Binding-site contacts:
Ligand atom CAK contacts residue LEU167 of chain 1.A at 3.5 Å (hydrophobic).
Ligand atom CBD contacts residue THR163 of chain 1.A at 3.7 Å.
Ligand atom CBI contacts residue LYS54 of chain 1.A at 3.8 Å.
Ligand atom NAB contacts residue GLN100 of chain 1.A at 3.1 Å (h-bond).
Ligand atom CAP contacts residue ARG150 of chain 1.A at 3.7 Å.
Ligand atom CAO contacts residue GLY28 of chain 1.A at 3.8 Å.
Ligand atom CAO contacts residue VAL35 of chain 1.A at 3.3 Å (hydrophobic).
Ligand atom CAT contacts residue LYS54 of chain 1.A at 3.5 Å.
Ligand atom N1 contacts residue MET102 of chain 1.A at 3.2 Å (h-bond).
Ligand atom CLA contacts residue LYS54 of chain 1.A at 3.6 Å.
Ligand atom CAQ contacts residue CYS106 of chain 1.A at 2.8 Å (hydrophobic).
Ligand atom CAK contacts residue ASP164 of chain 1.A at 3.8 Å.
Ligand atom C5 contacts residue LEU153 of chain 1.A at 3.8 Å (hydrophobic).
Ligand atom N1 contacts residue LEU101 of chain 1.A at 3.8 Å.
Ligand atom CLA contacts residue ALA52 of chain 1.A at 2.7 Å.
Ligand atom CAJ contacts residue THR163 of chain 1.A at 3.7 Å.
Ligand atom CAA contacts residue ARG85 of chain 1.A at 3.1 Å.
Ligand atom NAB contacts residue ALA52 of chain 1.A at 2.9 Å.
Ligand atom CAA contacts residue MET99 of chain 1.A at 3.5 Å (hydrophobic).
Ligand atom C2 contacts residue GLY105 of chain 1.A at 3.6 Å.
Ligand atom CAA contacts residue LEU86 of chain 1.A at 3.4 Å (hydrophobic).
Ligand atom CAM contacts residue LYS54 of chain 1.A at 3.7 Å.
Ligand atom OBA contacts residue LYS54 of chain 1.A at 3.6 Å.
Ligand atom CAN contacts residue ALA52 of chain 1.A at 3.6 Å (hydrophobic).
Ligand atom CAH contacts residue ASP164 of chain 1.A at 3.4 Å.
Ligand atom CAS contacts residue VAL35 of chain 1.A at 3.8 Å (hydrophobic).
Ligand atom CAP contacts residue ASP109 of chain 1.A at 3.3 Å.
Ligand atom CLA contacts residue ILE53 of chain 1.A at 3.7 Å.
Ligand atom C6 contacts residue MET99 of chain 1.A at 3.8 Å (hydrophobic).
Ligand atom CAO contacts residue LEU27 of chain 1.A at 3.8 Å (hydrophobic).
Ligand atom CLA contacts residue LEU97 of chain 1.A at 3.2 Å.
Ligand atom C6 contacts residue ALA52 of chain 1.A at 3.6 Å (hydrophobic).
Ligand atom N3 contacts residue GLY105 of chain 1.A at 3.4 Å.
Ligand atom CAQ contacts residue ARG150 of chain 1.A at 3.6 Å.
Ligand atom CBF contacts residue MET99 of chain 1.A at 3.6 Å (hydrophobic).
Ligand atom NAB contacts residue MET99 of chain 1.A at 3.0 Å.
Ligand atom C2 contacts residue MET102 of chain 1.A at 3.0 Å (hydrophobic).
Ligand atom CAP contacts residue CYS106 of chain 1.A at 1.8 Å (hydrophobic).
Ligand atom CLA contacts residue MET99 of chain 1.A at 3.6 Å.
Ligand atom CAS contacts residue GLY28 of chain 1.A at 3.3 Å.

Sequence of chain 1.A:
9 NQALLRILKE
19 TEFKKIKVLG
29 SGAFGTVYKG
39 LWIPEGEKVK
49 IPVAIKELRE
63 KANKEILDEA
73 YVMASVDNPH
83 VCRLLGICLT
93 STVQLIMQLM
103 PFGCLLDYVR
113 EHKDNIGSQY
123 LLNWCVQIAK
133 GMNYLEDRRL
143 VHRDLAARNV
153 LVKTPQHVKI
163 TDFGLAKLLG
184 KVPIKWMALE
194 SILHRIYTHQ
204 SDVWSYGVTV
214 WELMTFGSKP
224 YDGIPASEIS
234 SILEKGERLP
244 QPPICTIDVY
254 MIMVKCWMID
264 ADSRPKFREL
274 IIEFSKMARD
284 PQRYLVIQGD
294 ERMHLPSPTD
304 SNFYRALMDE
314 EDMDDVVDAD

The small molecule below binds the protein below.
Small molecule (SMILES): C=CC(=O)N1CCC[C@@H](n2nc(-c3ccc(OCc4cccc(C)n4)c(Cl)c3)c3c(N)ncnc32)C1